Binding-site contacts:
Ligand atom O3P contacts residue THR65 of chain 1.C at 3.4 Å (h-bond).
Ligand atom O2 contacts residue ASP203 of chain 2.C at 3.4 Å (salt-bridge).
Ligand atom O3 contacts residue MG1 of chain 2.O at 2.4 Å.
Ligand atom O7 contacts residue GLU60 of chain 1.C at 3.4 Å (salt-bridge).
Ligand atom O3 contacts residue KCX201 of chain 2.C at 2.0 Å (h-bond).
Ligand atom O4P contacts residue ARG295 of chain 2.C at 2.9 Å (salt-bridge).
Ligand atom C2 contacts residue MG1 of chain 2.O at 3.0 Å.
Ligand atom C3 contacts residue MG1 of chain 2.O at 3.2 Å.
Ligand atom O4 contacts residue SER379 of chain 2.C at 3.0 Å (h-bond).
Ligand atom O2P contacts residue GLY404 of chain 2.C at 2.8 Å (h-bond).
Ligand atom O3P contacts residue LYS334 of chain 2.C at 2.8 Å (salt-bridge).
Ligand atom O6 contacts residue LYS177 of chain 2.C at 2.8 Å (salt-bridge).
Ligand atom O2 contacts residue LYS175 of chain 2.C at 3.0 Å (salt-bridge).
Ligand atom C3 contacts residue KCX201 of chain 2.C at 2.8 Å.
Ligand atom O6 contacts residue GLU204 of chain 2.C at 3.2 Å (salt-bridge).
Ligand atom C contacts residue LYS175 of chain 2.C at 3.4 Å.
Ligand atom O6 contacts residue LYS175 of chain 2.C at 3.3 Å (salt-bridge).
Ligand atom O2 contacts residue THR173 of chain 2.C at 3.5 Å.
Ligand atom O3P contacts residue GLY381 of chain 2.C at 2.9 Å (h-bond).
Ligand atom O1 contacts residue LYS175 of chain 2.C at 3.1 Å (salt-bridge).
Ligand atom O4 contacts residue GLY380 of chain 2.C at 3.2 Å.
Ligand atom O3P contacts residue TRP66 of chain 1.C at 3.1 Å.
Ligand atom O5P contacts residue HIS327 of chain 2.C at 2.8 Å (h-bond).
Ligand atom O6 contacts residue ASP203 of chain 2.C at 3.1 Å (salt-bridge).
Ligand atom O6 contacts residue ASN123 of chain 1.C at 3.0 Å (h-bond).
Ligand atom O6P contacts residue ARG295 of chain 2.C at 2.9 Å (salt-bridge).
Ligand atom O3 contacts residue GLU204 of chain 2.C at 3.1 Å (salt-bridge).
Ligand atom O5 contacts residue LEU335 of chain 2.C at 3.2 Å.
Ligand atom P1 contacts residue THR65 of chain 1.C at 3.3 Å.
Ligand atom O7 contacts residue LYS334 of chain 2.C at 2.8 Å (salt-bridge).
Ligand atom O3 contacts residue HIS294 of chain 2.C at 2.9 Å (h-bond).
Ligand atom O3P contacts residue GLY380 of chain 2.C at 3.4 Å.
Ligand atom C contacts residue MG1 of chain 2.O at 3.0 Å.
Ligand atom O1P contacts residue GLY403 of chain 2.C at 2.8 Å (h-bond).
Ligand atom O5P contacts residue SER379 of chain 2.C at 3.4 Å (h-bond).
Ligand atom O2 contacts residue KCX201 of chain 2.C at 3.1 Å (h-bond).
Ligand atom O2 contacts residue MG1 of chain 2.O at 2.3 Å.
Ligand atom O2P contacts residue THR65 of chain 1.C at 2.5 Å (h-bond).
Ligand atom O6 contacts residue MG1 of chain 2.O at 2.3 Å.
Ligand atom O2P contacts residue LYS175 of chain 2.C at 3.4 Å.

This protein binds this small molecule.
Small molecule (SMILES): O=C(O)[C@@](O)(COP(=O)(O)O)[C@H](O)[C@H](O)COP(=O)(O)O

Sequence of chain 1.C:
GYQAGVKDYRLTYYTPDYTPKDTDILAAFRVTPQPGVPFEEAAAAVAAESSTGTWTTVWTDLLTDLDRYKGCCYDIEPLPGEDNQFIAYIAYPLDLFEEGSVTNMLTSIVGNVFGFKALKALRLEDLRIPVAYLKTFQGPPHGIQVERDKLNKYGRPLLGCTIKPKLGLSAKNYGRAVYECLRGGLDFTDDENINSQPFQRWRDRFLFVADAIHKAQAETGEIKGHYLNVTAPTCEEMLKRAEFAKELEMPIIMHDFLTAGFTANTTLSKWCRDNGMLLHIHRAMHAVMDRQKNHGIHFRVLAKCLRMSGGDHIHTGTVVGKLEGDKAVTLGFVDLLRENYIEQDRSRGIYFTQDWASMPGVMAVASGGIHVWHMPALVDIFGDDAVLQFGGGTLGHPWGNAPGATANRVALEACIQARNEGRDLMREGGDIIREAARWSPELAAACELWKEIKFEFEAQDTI

Sequence of chain 2.C:
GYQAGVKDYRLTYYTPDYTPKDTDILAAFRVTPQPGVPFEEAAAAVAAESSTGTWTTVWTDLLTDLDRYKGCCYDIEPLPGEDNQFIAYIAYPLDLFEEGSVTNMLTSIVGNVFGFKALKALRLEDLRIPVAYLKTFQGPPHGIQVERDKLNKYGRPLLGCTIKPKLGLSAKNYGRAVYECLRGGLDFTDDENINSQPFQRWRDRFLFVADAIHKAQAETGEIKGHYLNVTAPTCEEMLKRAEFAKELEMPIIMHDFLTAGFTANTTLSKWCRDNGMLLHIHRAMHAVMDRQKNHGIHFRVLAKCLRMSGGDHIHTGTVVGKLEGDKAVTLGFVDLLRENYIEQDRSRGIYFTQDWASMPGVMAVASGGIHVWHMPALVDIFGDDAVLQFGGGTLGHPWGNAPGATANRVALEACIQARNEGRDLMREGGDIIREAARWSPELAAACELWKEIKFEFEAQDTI